A protein and the small-molecule ligand that binds it are described below.
Small molecule (SMILES): NCC(=O)O

Sequence of chain 1.D:
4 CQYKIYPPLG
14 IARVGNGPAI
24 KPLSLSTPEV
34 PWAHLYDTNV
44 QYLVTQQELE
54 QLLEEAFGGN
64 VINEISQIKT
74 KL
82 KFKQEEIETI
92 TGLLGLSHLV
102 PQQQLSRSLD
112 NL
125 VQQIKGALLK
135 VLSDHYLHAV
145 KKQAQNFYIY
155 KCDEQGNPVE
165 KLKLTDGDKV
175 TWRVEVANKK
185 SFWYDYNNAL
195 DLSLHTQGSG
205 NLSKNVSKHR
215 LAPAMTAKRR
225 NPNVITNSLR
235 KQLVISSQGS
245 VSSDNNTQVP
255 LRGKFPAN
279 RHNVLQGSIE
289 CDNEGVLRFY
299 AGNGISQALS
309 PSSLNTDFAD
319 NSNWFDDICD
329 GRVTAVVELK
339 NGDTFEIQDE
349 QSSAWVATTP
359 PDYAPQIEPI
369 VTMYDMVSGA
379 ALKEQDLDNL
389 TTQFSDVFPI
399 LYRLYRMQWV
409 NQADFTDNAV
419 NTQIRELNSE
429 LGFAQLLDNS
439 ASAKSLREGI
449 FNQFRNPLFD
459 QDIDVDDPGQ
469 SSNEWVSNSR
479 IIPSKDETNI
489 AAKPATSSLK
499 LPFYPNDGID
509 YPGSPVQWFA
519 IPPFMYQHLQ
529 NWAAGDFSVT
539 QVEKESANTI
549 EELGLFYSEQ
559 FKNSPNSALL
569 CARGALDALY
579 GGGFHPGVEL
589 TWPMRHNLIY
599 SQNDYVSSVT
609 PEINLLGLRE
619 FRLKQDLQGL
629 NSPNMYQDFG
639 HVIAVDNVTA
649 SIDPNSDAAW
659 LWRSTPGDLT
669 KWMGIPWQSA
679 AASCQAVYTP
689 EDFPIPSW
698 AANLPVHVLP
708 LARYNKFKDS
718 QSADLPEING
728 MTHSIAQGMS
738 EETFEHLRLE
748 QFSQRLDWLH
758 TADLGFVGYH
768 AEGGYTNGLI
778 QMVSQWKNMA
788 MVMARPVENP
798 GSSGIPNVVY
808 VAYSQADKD

Sequence of chain 1.C:
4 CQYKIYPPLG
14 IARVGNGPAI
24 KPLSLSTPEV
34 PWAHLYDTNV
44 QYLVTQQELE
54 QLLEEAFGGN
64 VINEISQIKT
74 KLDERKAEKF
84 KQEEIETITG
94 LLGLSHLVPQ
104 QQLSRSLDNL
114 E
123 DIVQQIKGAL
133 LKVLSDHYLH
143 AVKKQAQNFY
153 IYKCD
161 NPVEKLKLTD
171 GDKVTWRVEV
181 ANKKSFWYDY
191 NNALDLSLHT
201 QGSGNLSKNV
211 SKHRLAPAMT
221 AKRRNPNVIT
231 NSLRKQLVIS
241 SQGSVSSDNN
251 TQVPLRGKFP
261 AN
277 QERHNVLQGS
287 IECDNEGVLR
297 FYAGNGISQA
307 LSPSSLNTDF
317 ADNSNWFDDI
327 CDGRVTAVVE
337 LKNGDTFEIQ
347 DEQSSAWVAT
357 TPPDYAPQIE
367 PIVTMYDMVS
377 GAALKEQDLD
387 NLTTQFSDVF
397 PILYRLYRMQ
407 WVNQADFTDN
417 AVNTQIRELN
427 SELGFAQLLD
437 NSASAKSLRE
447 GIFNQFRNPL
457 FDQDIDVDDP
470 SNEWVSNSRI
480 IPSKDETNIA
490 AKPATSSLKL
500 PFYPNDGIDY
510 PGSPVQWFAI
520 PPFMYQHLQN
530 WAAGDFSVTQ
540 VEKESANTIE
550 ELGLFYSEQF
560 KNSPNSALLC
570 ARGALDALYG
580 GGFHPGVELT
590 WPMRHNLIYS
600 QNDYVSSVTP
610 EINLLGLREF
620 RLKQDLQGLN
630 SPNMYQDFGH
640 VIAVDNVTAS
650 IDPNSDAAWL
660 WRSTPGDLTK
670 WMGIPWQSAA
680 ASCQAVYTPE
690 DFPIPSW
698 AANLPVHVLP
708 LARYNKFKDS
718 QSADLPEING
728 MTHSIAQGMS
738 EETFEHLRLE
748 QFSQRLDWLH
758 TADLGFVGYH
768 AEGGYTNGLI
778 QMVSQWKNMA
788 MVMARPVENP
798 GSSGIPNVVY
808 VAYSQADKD

Binding-site contacts:
Ligand atom OXT contacts residue HIS767 of chain 1.C at 2.7 Å (h-bond).
Ligand atom C contacts residue SER681 of chain 1.D at 3.8 Å.
Ligand atom N contacts residue ALA678 of chain 1.D at 3.9 Å.
Ligand atom N contacts residue PHE316 of chain 1.D at 4.4 Å.
Ligand atom O contacts residue TYR766 of chain 1.C at 2.4 Å (h-bond).
Ligand atom O contacts residue PHE316 of chain 1.D at 3.6 Å.
Ligand atom N contacts residue TRP696 of chain 1.D at 4.2 Å.
Ligand atom C contacts residue TRQ697 of chain 1.D at 4.2 Å.
Ligand atom OXT contacts residue TYR772 of chain 1.D at 4.4 Å.
Ligand atom N contacts residue CYS682 of chain 1.D at 3.5 Å (h-bond).
Ligand atom OXT contacts residue PHE316 of chain 1.D at 3.8 Å.
Ligand atom O contacts residue TRP696 of chain 1.D at 3.9 Å.
Ligand atom CA contacts residue SER681 of chain 1.D at 3.7 Å.
Ligand atom C contacts residue TRP696 of chain 1.D at 4.0 Å (hydrophobic).
Ligand atom C contacts residue HIS767 of chain 1.C at 3.5 Å.
Ligand atom O contacts residue HIS583 of chain 1.D at 2.9 Å (h-bond).
Ligand atom CA contacts residue PHE316 of chain 1.D at 4.3 Å (hydrophobic).
Ligand atom C contacts residue HIS583 of chain 1.D at 3.9 Å.
Ligand atom OXT contacts residue SER681 of chain 1.D at 2.7 Å (h-bond).
Ligand atom O contacts residue HIS767 of chain 1.C at 3.5 Å (h-bond).
Ligand atom C contacts residue PHE316 of chain 1.D at 3.8 Å (hydrophobic).
Ligand atom CA contacts residue TRQ697 of chain 1.D at 3.0 Å.
Ligand atom C contacts residue TYR766 of chain 1.C at 3.4 Å (hydrophobic).
Ligand atom N contacts residue SER681 of chain 1.D at 2.7 Å (h-bond).
Ligand atom N contacts residue TRQ697 of chain 1.D at 3.4 Å (h-bond).
Ligand atom CA contacts residue TRP696 of chain 1.D at 3.6 Å (hydrophobic).
Ligand atom OXT contacts residue TYR766 of chain 1.C at 3.6 Å.
Ligand atom CA contacts residue HIS583 of chain 1.D at 3.6 Å.
Ligand atom OXT contacts residue TRP696 of chain 1.D at 4.2 Å.